Sequence of chain 1.E:
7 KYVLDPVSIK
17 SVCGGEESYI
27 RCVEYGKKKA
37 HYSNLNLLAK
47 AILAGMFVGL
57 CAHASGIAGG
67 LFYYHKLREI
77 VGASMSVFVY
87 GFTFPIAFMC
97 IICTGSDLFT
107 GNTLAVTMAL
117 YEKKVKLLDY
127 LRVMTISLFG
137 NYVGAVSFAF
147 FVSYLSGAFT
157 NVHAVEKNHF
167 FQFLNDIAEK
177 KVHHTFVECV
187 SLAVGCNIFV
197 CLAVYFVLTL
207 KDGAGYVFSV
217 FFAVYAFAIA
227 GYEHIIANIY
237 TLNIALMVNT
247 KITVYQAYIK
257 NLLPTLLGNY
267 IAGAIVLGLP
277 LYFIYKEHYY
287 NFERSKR

Binding-site contacts:
Ligand atom O13 contacts residue GLY107 of chain 1.E at 3.3 Å.
Ligand atom O21 contacts residue LEU104 of chain 1.E at 3.3 Å.
Ligand atom C11 contacts residue PHE94 of chain 1.E at 3.5 Å (hydrophobic).
Ligand atom C11 contacts residue LEU104 of chain 1.E at 3.8 Å (hydrophobic).
Ligand atom F18 contacts residue PHE90 of chain 1.E at 3.2 Å.
Ligand atom F20 contacts residue PHE94 of chain 1.E at 3.2 Å.
Ligand atom O10 contacts residue GLY107 of chain 1.E at 3.4 Å (h-bond).
Ligand atom C01 contacts residue ILE98 of chain 1.E at 3.7 Å (hydrophobic).
Ligand atom O02 contacts residue TYR31 of chain 1.E at 3.8 Å.
Ligand atom O21 contacts residue HIS230 of chain 1.E at 2.9 Å (h-bond).
Ligand atom O02 contacts residue ILE98 of chain 1.E at 3.5 Å.
Ligand atom O10 contacts residue THR106 of chain 1.E at 3.1 Å (h-bond).
Ligand atom F16 contacts residue LEU104 of chain 1.E at 3.4 Å.
Ligand atom F18 contacts residue ALA93 of chain 1.E at 3.9 Å.
Ligand atom C03 contacts residue ILE97 of chain 1.E at 3.9 Å (hydrophobic).
Ligand atom O13 contacts residue LEU104 of chain 1.E at 3.5 Å (h-bond).
Ligand atom C08 contacts residue PHE94 of chain 1.E at 3.6 Å (hydrophobic).
Ligand atom O10 contacts residue LEU104 of chain 1.E at 3.5 Å.
Ligand atom F17 contacts residue ALA93 of chain 1.E at 3.5 Å.
Ligand atom F19 contacts residue PHE223 of chain 1.E at 3.5 Å.
Ligand atom C01 contacts residue TYR31 of chain 1.E at 3.3 Å (hydrophobic).
Ligand atom C09 contacts residue LEU104 of chain 1.E at 3.8 Å (hydrophobic).
Ligand atom F19 contacts residue VAL196 of chain 1.E at 3.6 Å.
Ligand atom F16 contacts residue HIS230 of chain 1.E at 3.7 Å.
Ligand atom C12 contacts residue HIS230 of chain 1.E at 3.9 Å.
Ligand atom C04 contacts residue TYR31 of chain 1.E at 3.4 Å (hydrophobic).
Ligand atom F16 contacts residue VAL54 of chain 1.E at 3.6 Å.
Ligand atom C12 contacts residue LEU104 of chain 1.E at 3.6 Å (hydrophobic).
Ligand atom F20 contacts residue VAL220 of chain 1.E at 3.4 Å.
Ligand atom C12 contacts residue THR106 of chain 1.E at 3.9 Å.
Ligand atom C07 contacts residue PHE94 of chain 1.E at 3.5 Å (hydrophobic).
Ligand atom C07 contacts residue ILE97 of chain 1.E at 3.8 Å (hydrophobic).
Ligand atom O21 contacts residue VAL196 of chain 1.E at 3.3 Å.
Ligand atom C14 contacts residue HIS230 of chain 1.E at 4.0 Å.
Ligand atom C08 contacts residue ILE97 of chain 1.E at 3.6 Å (hydrophobic).
Ligand atom C08 contacts residue ILE98 of chain 1.E at 3.9 Å (hydrophobic).
Ligand atom F19 contacts residue HIS230 of chain 1.E at 3.1 Å.
Ligand atom F17 contacts residue ILE97 of chain 1.E at 3.6 Å.
Ligand atom F17 contacts residue PHE94 of chain 1.E at 3.4 Å.
Ligand atom O21 contacts residue THR106 of chain 1.E at 2.5 Å (h-bond).

This small molecule binds to this protein.
Small molecule (SMILES): COc1ccc(C(=O)/C=C(\O)C(F)(F)C(F)(F)F)c(O)c1